Sequence of chain 1.B:
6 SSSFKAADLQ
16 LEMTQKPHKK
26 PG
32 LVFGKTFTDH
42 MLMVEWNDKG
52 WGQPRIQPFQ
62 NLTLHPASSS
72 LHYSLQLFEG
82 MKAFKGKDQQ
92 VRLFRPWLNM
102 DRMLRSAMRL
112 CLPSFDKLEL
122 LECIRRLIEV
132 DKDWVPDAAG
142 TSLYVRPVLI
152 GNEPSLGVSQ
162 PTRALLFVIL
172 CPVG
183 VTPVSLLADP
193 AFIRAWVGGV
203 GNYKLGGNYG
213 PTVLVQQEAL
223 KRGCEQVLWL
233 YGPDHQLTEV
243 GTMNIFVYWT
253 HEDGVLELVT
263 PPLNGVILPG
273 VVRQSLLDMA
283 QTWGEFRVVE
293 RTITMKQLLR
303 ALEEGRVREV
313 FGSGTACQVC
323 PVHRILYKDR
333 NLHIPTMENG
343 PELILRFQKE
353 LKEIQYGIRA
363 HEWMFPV

The protein below binds the small molecule below.
Small molecule (SMILES): CCCc1cc(=O)n2nc(CC(=O)N3CCCC3)c(C#N)c2[nH]1

Sequence of chain 1.A:
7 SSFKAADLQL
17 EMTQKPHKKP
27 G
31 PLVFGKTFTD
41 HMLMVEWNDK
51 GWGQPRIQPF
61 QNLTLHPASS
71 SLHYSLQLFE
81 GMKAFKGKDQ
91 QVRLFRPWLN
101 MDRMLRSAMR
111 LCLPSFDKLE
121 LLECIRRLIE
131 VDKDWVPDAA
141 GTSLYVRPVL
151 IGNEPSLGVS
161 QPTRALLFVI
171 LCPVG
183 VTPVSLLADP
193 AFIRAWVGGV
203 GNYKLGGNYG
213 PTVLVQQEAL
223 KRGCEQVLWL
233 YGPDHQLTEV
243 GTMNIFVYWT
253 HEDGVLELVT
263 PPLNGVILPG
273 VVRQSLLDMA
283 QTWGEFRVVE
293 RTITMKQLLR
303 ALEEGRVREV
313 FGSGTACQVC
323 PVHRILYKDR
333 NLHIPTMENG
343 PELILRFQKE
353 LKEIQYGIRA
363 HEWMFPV

Binding-site contacts:
Ligand atom O13 contacts residue GLY243 of chain 1.A at 3.8 Å.
Ligand atom N21 contacts residue ALA318 of chain 1.A at 3.8 Å.
Ligand atom C15 contacts residue VAL242 of chain 1.A at 3.4 Å (hydrophobic).
Ligand atom C12 contacts residue GLN228 of chain 1.A at 3.7 Å.
Ligand atom C17 contacts residue GLN228 of chain 1.A at 3.7 Å.
Ligand atom C11 contacts residue CYS319 of chain 1.A at 3.6 Å (hydrophobic).
Ligand atom C3 contacts residue ARG147 of chain 1.A at 3.5 Å.
Ligand atom C20 contacts residue CYS319 of chain 1.A at 3.7 Å (hydrophobic).
Ligand atom C2 contacts residue TYR145 of chain 1.A at 3.8 Å (hydrophobic).
Ligand atom C10 contacts residue EDO1 of chain 1.E at 3.8 Å.
Ligand atom N14 contacts residue MET245 of chain 1.A at 3.5 Å (h-bond).
Ligand atom C10 contacts residue THR244 of chain 1.A at 3.3 Å.
Ligand atom N23 contacts residue THR244 of chain 1.A at 3.4 Å (h-bond).
Ligand atom C15 contacts residue MET245 of chain 1.A at 3.5 Å (hydrophobic).
Ligand atom N8 contacts residue THR244 of chain 1.A at 3.4 Å (h-bond).
Ligand atom N21 contacts residue CYS319 of chain 1.A at 3.2 Å (h-bond).
Ligand atom C20 contacts residue THR244 of chain 1.A at 3.2 Å.
Ligand atom C16 contacts residue MET245 of chain 1.A at 3.6 Å (hydrophobic).
Ligand atom O7 contacts residue GLY158 of chain 1.B at 3.6 Å.
Ligand atom N14 contacts residue GLN228 of chain 1.A at 3.4 Å (h-bond).
Ligand atom C19 contacts residue THR244 of chain 1.A at 2.8 Å.
Ligand atom C18 contacts residue GLN228 of chain 1.A at 3.3 Å.
Ligand atom C1 contacts residue PHE79 of chain 1.A at 3.7 Å (hydrophobic).
Ligand atom N9 contacts residue THR244 of chain 1.A at 3.6 Å.
Ligand atom C12 contacts residue MET245 of chain 1.A at 3.8 Å (hydrophobic).
Ligand atom C20 contacts residue ALA318 of chain 1.A at 3.7 Å (hydrophobic).
Ligand atom C5 contacts residue LEU157 of chain 1.B at 3.6 Å (hydrophobic).
Ligand atom N23 contacts residue ALA318 of chain 1.A at 3.6 Å.
Ligand atom N21 contacts residue MET245 of chain 1.A at 3.5 Å.
Ligand atom N8 contacts residue EDO1 of chain 1.E at 3.7 Å.
Ligand atom C22 contacts residue THR244 of chain 1.A at 2.9 Å.
Ligand atom C15 contacts residue GLN228 of chain 1.A at 3.7 Å.
Ligand atom O7 contacts residue VAL159 of chain 1.B at 2.9 Å (h-bond).
Ligand atom C3 contacts residue TYR145 of chain 1.A at 3.5 Å (hydrophobic).
Ligand atom C2 contacts residue ARG147 of chain 1.A at 3.7 Å.
Ligand atom C12 contacts residue THR244 of chain 1.A at 3.8 Å.
Ligand atom N9 contacts residue EDO1 of chain 1.E at 3.5 Å.
Ligand atom C17 contacts residue CYS322 of chain 1.A at 3.5 Å (hydrophobic).
Ligand atom O13 contacts residue THR244 of chain 1.A at 2.8 Å (h-bond).
Ligand atom O13 contacts residue MET245 of chain 1.A at 3.6 Å.